This protein binds this small molecule.
Small molecule (SMILES): CC(=O)N[C@@H]1[C@@H](O)[C@H](O[C@@H]2O[C@H](CO)[C@@H](O)[C@H](O)[C@@H]2O)[C@@H](CO)O[C@H]1O

Sequence of chain 1.A:
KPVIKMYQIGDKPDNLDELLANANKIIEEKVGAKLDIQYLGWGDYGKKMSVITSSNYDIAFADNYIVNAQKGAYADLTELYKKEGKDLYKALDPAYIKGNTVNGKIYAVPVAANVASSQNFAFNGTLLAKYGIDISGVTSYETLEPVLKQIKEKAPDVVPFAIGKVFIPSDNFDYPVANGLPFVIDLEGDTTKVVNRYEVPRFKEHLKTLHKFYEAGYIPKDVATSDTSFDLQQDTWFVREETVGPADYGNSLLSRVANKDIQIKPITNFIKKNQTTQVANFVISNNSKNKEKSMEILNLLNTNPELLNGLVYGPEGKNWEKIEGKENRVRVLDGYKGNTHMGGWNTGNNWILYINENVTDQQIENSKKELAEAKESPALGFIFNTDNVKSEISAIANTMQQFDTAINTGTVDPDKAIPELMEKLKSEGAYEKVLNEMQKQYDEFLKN

Binding-site contacts:
Ligand atom C8 contacts residue LEU272 of chain 1.A at 4.2 Å (hydrophobic).
Ligand atom C2 contacts residue THR261 of chain 1.A at 3.8 Å.
Ligand atom N2 contacts residue THR261 of chain 1.A at 4.1 Å.
Ligand atom O4 contacts residue THR261 of chain 1.A at 3.3 Å.
Ligand atom C1 contacts residue THR261 of chain 1.A at 4.2 Å.
Ligand atom C6 contacts residue TRP58 of chain 1.A at 4.0 Å (hydrophobic).
Ligand atom C2 contacts residue VAL297 of chain 1.A at 3.7 Å (hydrophobic).
Ligand atom O1 contacts residue ASP266 of chain 1.A at 2.9 Å (salt-bridge).
Ligand atom C4 contacts residue TRP363 of chain 1.A at 4.1 Å (hydrophobic).
Ligand atom O3 contacts residue GLU260 of chain 1.A at 4.2 Å.
Ligand atom O6 contacts residue THR261 of chain 1.A at 4.2 Å.
Ligand atom C5 contacts residue ASN132 of chain 1.A at 3.8 Å.
Ligand atom C3 contacts residue VAL297 of chain 1.A at 4.1 Å (hydrophobic).
Ligand atom C3 contacts residue THR261 of chain 1.A at 3.7 Å.
Ligand atom C6 contacts residue ASN132 of chain 1.A at 4.1 Å.
Ligand atom O1 contacts residue ASN132 of chain 1.A at 3.8 Å.
Ligand atom C1 contacts residue ASN132 of chain 1.A at 3.6 Å.
Ligand atom C6 contacts residue TRP363 of chain 1.A at 4.0 Å (hydrophobic).
Ligand atom O6 contacts residue ASN132 of chain 1.A at 3.2 Å (h-bond).
Ligand atom O7 contacts residue LEU271 of chain 1.A at 3.9 Å.
Ligand atom C1 contacts residue ASP266 of chain 1.A at 3.8 Å.
Ligand atom O1 contacts residue LEU271 of chain 1.A at 4.1 Å.
Ligand atom C5 contacts residue THR261 of chain 1.A at 3.9 Å.
Ligand atom C2 contacts residue TRP363 of chain 1.A at 3.9 Å (hydrophobic).
Ligand atom C6 contacts residue THR261 of chain 1.A at 4.1 Å.
Ligand atom O6 contacts residue VAL297 of chain 1.A at 3.8 Å.
Ligand atom O2 contacts residue THR261 of chain 1.A at 2.7 Å (h-bond).
Ligand atom C2 contacts residue THR261 of chain 1.A at 4.1 Å.
Ligand atom C1 contacts residue TRP363 of chain 1.A at 4.0 Å (hydrophobic).
Ligand atom O5 contacts residue TRP363 of chain 1.A at 3.5 Å.
Ligand atom C1 contacts residue THR261 of chain 1.A at 3.8 Å.
Ligand atom C1 contacts residue TRP363 of chain 1.A at 4.1 Å (hydrophobic).
Ligand atom O5 contacts residue ASN132 of chain 1.A at 3.2 Å (h-bond).
Ligand atom C4 contacts residue THR261 of chain 1.A at 4.1 Å.
Ligand atom C7 contacts residue LEU271 of chain 1.A at 4.2 Å (hydrophobic).
Ligand atom C5 contacts residue TRP363 of chain 1.A at 3.6 Å (hydrophobic).
Ligand atom O3 contacts residue TRP363 of chain 1.A at 4.2 Å.
Ligand atom O7 contacts residue TRP363 of chain 1.A at 3.6 Å.
Ligand atom O1 contacts residue TRP363 of chain 1.A at 3.8 Å.
Ligand atom C6 contacts residue VAL297 of chain 1.A at 3.7 Å (hydrophobic).